Sequence of chain 1.A:
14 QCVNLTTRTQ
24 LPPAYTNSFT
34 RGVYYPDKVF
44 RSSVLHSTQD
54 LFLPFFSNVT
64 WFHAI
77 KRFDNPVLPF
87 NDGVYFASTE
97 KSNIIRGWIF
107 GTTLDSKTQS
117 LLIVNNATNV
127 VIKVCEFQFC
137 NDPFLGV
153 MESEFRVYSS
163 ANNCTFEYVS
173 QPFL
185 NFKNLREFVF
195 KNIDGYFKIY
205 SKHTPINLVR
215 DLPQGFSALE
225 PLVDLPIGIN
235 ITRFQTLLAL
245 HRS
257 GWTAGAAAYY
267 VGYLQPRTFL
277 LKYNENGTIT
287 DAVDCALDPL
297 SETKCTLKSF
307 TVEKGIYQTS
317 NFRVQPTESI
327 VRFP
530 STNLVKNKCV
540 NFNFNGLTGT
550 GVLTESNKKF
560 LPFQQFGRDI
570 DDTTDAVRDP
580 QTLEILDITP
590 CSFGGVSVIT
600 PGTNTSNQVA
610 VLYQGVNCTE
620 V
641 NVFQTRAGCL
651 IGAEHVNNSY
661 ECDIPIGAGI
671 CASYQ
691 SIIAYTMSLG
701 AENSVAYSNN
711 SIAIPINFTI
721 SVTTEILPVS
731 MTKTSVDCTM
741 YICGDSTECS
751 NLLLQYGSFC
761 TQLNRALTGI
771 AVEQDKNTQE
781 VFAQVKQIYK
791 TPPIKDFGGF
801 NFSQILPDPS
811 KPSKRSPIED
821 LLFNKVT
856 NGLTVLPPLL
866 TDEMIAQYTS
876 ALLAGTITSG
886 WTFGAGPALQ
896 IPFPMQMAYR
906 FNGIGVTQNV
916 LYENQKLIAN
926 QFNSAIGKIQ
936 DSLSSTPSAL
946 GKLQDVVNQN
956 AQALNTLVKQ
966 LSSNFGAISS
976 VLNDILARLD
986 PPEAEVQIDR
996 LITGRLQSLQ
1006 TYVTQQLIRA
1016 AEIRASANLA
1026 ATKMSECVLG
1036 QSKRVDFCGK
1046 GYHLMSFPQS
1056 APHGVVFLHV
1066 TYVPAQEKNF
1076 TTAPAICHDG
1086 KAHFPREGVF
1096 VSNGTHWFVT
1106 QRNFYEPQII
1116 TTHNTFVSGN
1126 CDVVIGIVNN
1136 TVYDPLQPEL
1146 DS

A small-molecule ligand and the protein it binds are described below.
Small molecule (SMILES): CC(=O)N[C@@H]1[C@@H](O)[C@H](O)[C@@H](CO)O[C@H]1O

Binding-site contacts:
Ligand atom O7 contacts residue PHE157 of chain 1.A at 3.5 Å.
Ligand atom C7 contacts residue ASN122 of chain 1.A at 3.7 Å.
Ligand atom N2 contacts residue PHE157 of chain 1.A at 4.4 Å.
Ligand atom C2 contacts residue ASN122 of chain 1.A at 2.4 Å.
Ligand atom C1 contacts residue ASN122 of chain 1.A at 1.4 Å.
Ligand atom O5 contacts residue VAL127 of chain 1.A at 4.2 Å.
Ligand atom C8 contacts residue THR124 of chain 1.A at 3.8 Å.
Ligand atom O5 contacts residue ASN122 of chain 1.A at 2.4 Å (h-bond).
Ligand atom C3 contacts residue ASN122 of chain 1.A at 3.7 Å.
Ligand atom N2 contacts residue THR124 of chain 1.A at 3.2 Å (h-bond).
Ligand atom C5 contacts residue ASN122 of chain 1.A at 3.7 Å.
Ligand atom C2 contacts residue THR124 of chain 1.A at 3.8 Å.
Ligand atom C7 contacts residue PHE157 of chain 1.A at 4.0 Å (hydrophobic).
Ligand atom C2 contacts residue PHE157 of chain 1.A at 4.4 Å (hydrophobic).
Ligand atom C7 contacts residue THR124 of chain 1.A at 4.2 Å.
Ligand atom C4 contacts residue ASN122 of chain 1.A at 4.2 Å.
Ligand atom C6 contacts residue VAL127 of chain 1.A at 3.7 Å (hydrophobic).
Ligand atom N2 contacts residue ASN122 of chain 1.A at 2.8 Å (h-bond).
Ligand atom C1 contacts residue THR124 of chain 1.A at 3.8 Å.
Ligand atom O7 contacts residue ASN122 of chain 1.A at 4.2 Å.
Ligand atom C8 contacts residue ALA123 of chain 1.A at 4.4 Å (hydrophobic).
Ligand atom C5 contacts residue VAL127 of chain 1.A at 4.1 Å (hydrophobic).
Ligand atom C3 contacts residue THR124 of chain 1.A at 4.0 Å.